Binding-site contacts:
Ligand atom C19 contacts residue VAL1 of chain 1.A at 1.5 Å (hydrophobic).
Ligand atom O1 contacts residue LYS99 of chain 1.A at 3.3 Å (salt-bridge).
Ligand atom C10 contacts residue ALA130 of chain 1.A at 4.2 Å (hydrophobic).
Ligand atom O2 contacts residue LYS99 of chain 1.C at 3.3 Å (salt-bridge).
Ligand atom C22 contacts residue SER131 of chain 1.A at 2.3 Å.
Ligand atom C4 contacts residue LYS99 of chain 1.A at 3.6 Å.
Ligand atom C20 contacts residue SER131 of chain 1.A at 3.0 Å.
Ligand atom C19 contacts residue LEU2 of chain 1.A at 3.7 Å (hydrophobic).
Ligand atom C23 contacts residue SER131 of chain 1.A at 3.3 Å.
Ligand atom CL1 contacts residue THR137 of chain 1.C at 3.4 Å.
Ligand atom N21 contacts residue SER131 of chain 1.A at 2.1 Å (h-bond).
Ligand atom C16 contacts residue LYS127 of chain 1.A at 3.7 Å.
Ligand atom O17 contacts residue VAL1 of chain 1.A at 2.5 Å (h-bond).
Ligand atom O17 contacts residue ARG141 of chain 1.C at 3.5 Å (salt-bridge).
Ligand atom C9 contacts residue ARG141 of chain 1.C at 2.6 Å.
Ligand atom O7 contacts residue ARG141 of chain 1.C at 3.2 Å (salt-bridge).
Ligand atom C4 contacts residue PRO95 of chain 1.C at 3.4 Å (hydrophobic).
Ligand atom O7 contacts residue TRP37 of chain 1.B at 4.0 Å.
Ligand atom C3 contacts residue PRO95 of chain 1.C at 3.9 Å (hydrophobic).
Ligand atom C18 contacts residue VAL1 of chain 1.A at 2.4 Å (hydrophobic).
Ligand atom O2 contacts residue LYS99 of chain 1.A at 3.4 Å (salt-bridge).
Ligand atom C18 contacts residue LYS127 of chain 1.A at 4.1 Å.
Ligand atom C6 contacts residue TRP37 of chain 1.B at 4.0 Å (hydrophobic).
Ligand atom C16 contacts residue VAL1 of chain 1.A at 2.8 Å (hydrophobic).
Ligand atom C6 contacts residue PRO95 of chain 1.C at 4.2 Å (hydrophobic).
Ligand atom C20 contacts residue VAL1 of chain 1.A at 2.5 Å (hydrophobic).
Ligand atom O17 contacts residue LYS127 of chain 1.A at 3.5 Å.
Ligand atom C3 contacts residue LYS99 of chain 1.A at 3.2 Å.
Ligand atom C8 contacts residue ARG141 of chain 1.C at 3.2 Å.
Ligand atom C10 contacts residue LYS127 of chain 1.A at 3.6 Å.
Ligand atom N21 contacts residue VAL1 of chain 1.A at 3.3 Å (h-bond).
Ligand atom C13 contacts residue ARG141 of chain 1.C at 4.1 Å.
Ligand atom N24 contacts residue SER131 of chain 1.A at 3.7 Å.
Ligand atom C23 contacts residue THR134 of chain 1.A at 4.1 Å.
Ligand atom C19 contacts residue SER131 of chain 1.A at 3.9 Å.
Ligand atom CL1 contacts residue TYR140 of chain 1.C at 4.2 Å.
Ligand atom C10 contacts residue ARG141 of chain 1.C at 3.4 Å.
Ligand atom N24 contacts residue VAL1 of chain 1.A at 3.3 Å (h-bond).
Ligand atom O2 contacts residue PRO95 of chain 1.C at 3.8 Å.
Ligand atom C9 contacts residue ALA130 of chain 1.A at 3.9 Å (hydrophobic).

A protein and the small-molecule ligand that binds it are described below.
Small molecule (SMILES): O=C(O)CCCOc1ccc(C(=O)CCc2ncc[nH]2)cc1Cl

Sequence of chain 1.A:
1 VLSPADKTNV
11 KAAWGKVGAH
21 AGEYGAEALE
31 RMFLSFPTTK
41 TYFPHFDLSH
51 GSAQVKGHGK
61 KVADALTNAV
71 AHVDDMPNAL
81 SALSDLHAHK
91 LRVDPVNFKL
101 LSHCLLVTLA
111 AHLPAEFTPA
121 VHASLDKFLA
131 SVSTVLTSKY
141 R

Sequence of chain 1.B:
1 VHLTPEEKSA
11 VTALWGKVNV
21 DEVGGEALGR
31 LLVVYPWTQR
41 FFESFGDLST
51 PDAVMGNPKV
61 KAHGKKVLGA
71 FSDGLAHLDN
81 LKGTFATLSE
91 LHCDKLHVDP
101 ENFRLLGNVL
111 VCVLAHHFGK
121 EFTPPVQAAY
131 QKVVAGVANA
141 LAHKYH

Sequence of chain 1.C:
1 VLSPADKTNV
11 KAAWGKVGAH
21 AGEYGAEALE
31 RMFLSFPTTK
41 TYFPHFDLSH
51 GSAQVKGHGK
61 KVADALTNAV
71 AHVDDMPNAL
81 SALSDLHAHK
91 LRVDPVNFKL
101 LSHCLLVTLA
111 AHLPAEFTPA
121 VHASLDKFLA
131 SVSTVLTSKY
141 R